The protein below binds the small molecule below.
Small molecule (SMILES): C[C@H](NC(=O)[C@H](Cc1ccccc1)NC(=O)[C@H](CCC(N)=O)NC(=O)CNC(=O)[C@@H]1CCCN1C(=O)[C@H](Cc1ccccc1)NC(=O)[C@@H](N)Cc1ccc(O)cc1)C(=O)N[C@@H](Cc1ccccc1)C(=O)N[C@H](C=O)CO

Binding-site contacts:
Ligand atom N contacts residue TYR276 of chain 1.B at 3.7 Å.
Ligand atom O contacts residue ARG178 of chain 1.B at 3.0 Å.
Ligand atom CD2 contacts residue PHE190 of chain 1.B at 3.2 Å (hydrophobic).
Ligand atom C contacts residue GLU283 of chain 1.B at 3.5 Å.
Ligand atom CD1 contacts residue TYR103 of chain 1.B at 3.2 Å (hydrophobic).
Ligand atom CZ contacts residue ILE306 of chain 1.B at 3.7 Å (hydrophobic).
Ligand atom C contacts residue ARG178 of chain 1.B at 3.6 Å.
Ligand atom OE1 contacts residue PHE190 of chain 1.B at 3.3 Å.
Ligand atom CD2 contacts residue HIS286 of chain 1.B at 3.5 Å.
Ligand atom OH contacts residue GLU283 of chain 1.B at 2.7 Å (salt-bridge).
Ligand atom CB contacts residue LEU298 of chain 1.B at 3.6 Å (hydrophobic).
Ligand atom CG contacts residue PHE190 of chain 1.B at 3.7 Å (hydrophobic).
Ligand atom CD2 contacts residue MET123 of chain 1.B at 3.6 Å (hydrophobic).
Ligand atom CA contacts residue ARG178 of chain 1.B at 3.4 Å.
Ligand atom CB contacts residue ILE120 of chain 1.B at 3.5 Å (hydrophobic).
Ligand atom CB contacts residue ARG224 of chain 1.B at 3.1 Å.
Ligand atom CA contacts residue ASN191 of chain 1.B at 3.5 Å.
Ligand atom N contacts residue GLU283 of chain 1.B at 2.6 Å (salt-bridge).
Ligand atom O contacts residue HIS286 of chain 1.B at 3.2 Å.
Ligand atom OG contacts residue ARG224 of chain 1.B at 2.7 Å (salt-bridge).
Ligand atom O contacts residue ARG178 of chain 1.B at 2.7 Å (salt-bridge).
Ligand atom CE1 contacts residue TYR103 of chain 1.B at 3.3 Å (hydrophobic).
Ligand atom CD1 contacts residue LEU119 of chain 1.B at 3.4 Å (hydrophobic).
Ligand atom O contacts residue ASN191 of chain 1.B at 3.0 Å (h-bond).
Ligand atom CA contacts residue GLU283 of chain 1.B at 3.5 Å.
Ligand atom CZ contacts residue GLU283 of chain 1.B at 3.4 Å.
Ligand atom O contacts residue HIS95 of chain 1.B at 3.3 Å.
Ligand atom CA contacts residue CYS189 of chain 1.B at 3.6 Å (hydrophobic).
Ligand atom OG contacts residue ASN191 of chain 1.B at 2.9 Å (h-bond).
Ligand atom CA contacts residue GLU283 of chain 1.B at 3.4 Å.
Ligand atom CD contacts residue PHE190 of chain 1.B at 3.6 Å (hydrophobic).
Ligand atom C contacts residue ARG224 of chain 1.B at 3.1 Å.
Ligand atom CE2 contacts residue GLU283 of chain 1.B at 3.5 Å.
Ligand atom CZ contacts residue THR302 of chain 1.B at 3.5 Å.
Ligand atom CE2 contacts residue LEU183 of chain 1.B at 3.1 Å (hydrophobic).
Ligand atom O contacts residue ARG178 of chain 1.B at 3.3 Å (salt-bridge).
Ligand atom O contacts residue ASN116 of chain 1.B at 2.9 Å (h-bond).
Ligand atom CB contacts residue ILE120 of chain 1.B at 3.6 Å (hydrophobic).
Ligand atom CB contacts residue CYS189 of chain 1.B at 3.5 Å (hydrophobic).
Ligand atom OG contacts residue SER174 of chain 1.B at 3.7 Å.

Sequence of chain 1.B:
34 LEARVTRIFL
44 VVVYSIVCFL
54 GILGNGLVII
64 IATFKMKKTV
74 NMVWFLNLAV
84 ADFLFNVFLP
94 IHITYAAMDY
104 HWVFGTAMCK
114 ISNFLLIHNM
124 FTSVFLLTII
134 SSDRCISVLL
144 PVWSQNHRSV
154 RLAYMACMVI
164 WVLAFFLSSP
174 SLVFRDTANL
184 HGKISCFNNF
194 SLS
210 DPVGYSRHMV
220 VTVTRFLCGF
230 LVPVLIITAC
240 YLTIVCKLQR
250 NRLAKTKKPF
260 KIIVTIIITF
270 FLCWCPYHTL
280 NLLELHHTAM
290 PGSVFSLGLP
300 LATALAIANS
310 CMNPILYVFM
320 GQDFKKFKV